Binding-site contacts:
Ligand atom O31 contacts residue GLN189 of chain 1.A at 3.4 Å.
Ligand atom C4 contacts residue ALA191 of chain 1.A at 3.8 Å (hydrophobic).
Ligand atom C14 contacts residue HIS164 of chain 1.A at 3.6 Å.
Ligand atom C30 contacts residue GLU166 of chain 1.A at 3.7 Å.
Ligand atom C3 contacts residue THR190 of chain 1.A at 3.4 Å.
Ligand atom O32 contacts residue MET165 of chain 1.A at 3.1 Å.
Ligand atom O8 contacts residue MET165 of chain 1.A at 3.5 Å.
Ligand atom O32 contacts residue GLU166 of chain 1.A at 2.9 Å (salt-bridge).
Ligand atom C4 contacts residue GLN189 of chain 1.A at 3.3 Å.
Ligand atom C17 contacts residue CYS145 of chain 1.A at 2.7 Å (hydrophobic).
Ligand atom C22 contacts residue HIS41 of chain 1.A at 3.8 Å.
Ligand atom O33 contacts residue CYS145 of chain 1.A at 2.6 Å (h-bond).
Ligand atom O33 contacts residue GLY143 of chain 1.A at 3.5 Å (h-bond).
Ligand atom C18 contacts residue CYS145 of chain 1.A at 3.0 Å (hydrophobic).
Ligand atom C6 contacts residue ALA191 of chain 1.A at 3.8 Å (hydrophobic).
Ligand atom C1 contacts residue GLN192 of chain 1.A at 3.6 Å.
Ligand atom C21 contacts residue HIS163 of chain 1.A at 3.5 Å.
Ligand atom C22 contacts residue CYS145 of chain 1.A at 1.8 Å (hydrophobic).
Ligand atom O33 contacts residue SER144 of chain 1.A at 3.5 Å (h-bond).
Ligand atom C2 contacts residue PRO168 of chain 1.A at 3.7 Å (hydrophobic).
Ligand atom C5 contacts residue ALA191 of chain 1.A at 3.7 Å (hydrophobic).
Ligand atom C21 contacts residue GLU166 of chain 1.A at 3.8 Å.
Ligand atom N16 contacts residue HIS164 of chain 1.A at 3.1 Å (h-bond).
Ligand atom C7 contacts residue THR190 of chain 1.A at 3.3 Å.
Ligand atom C26 contacts residue HIS41 of chain 1.A at 3.8 Å.
Ligand atom C4 contacts residue THR190 of chain 1.A at 3.4 Å.
Ligand atom C11 contacts residue GLU166 of chain 1.A at 3.8 Å.
Ligand atom N13 contacts residue GLN189 of chain 1.A at 3.0 Å (h-bond).
Ligand atom C11 contacts residue GLN189 of chain 1.A at 3.7 Å.
Ligand atom C20 contacts residue ASN142 of chain 1.A at 3.5 Å.
Ligand atom N10 contacts residue GLU166 of chain 1.A at 3.0 Å (salt-bridge).
Ligand atom C1 contacts residue PRO168 of chain 1.A at 3.4 Å (hydrophobic).
Ligand atom N16 contacts residue CYS145 of chain 1.A at 3.0 Å (h-bond).
Ligand atom C3 contacts residue GLN192 of chain 1.A at 3.7 Å.
Ligand atom C15 contacts residue HIS164 of chain 1.A at 3.8 Å.
Ligand atom C24 contacts residue GLN189 of chain 1.A at 3.8 Å.
Ligand atom C32 contacts residue GLN189 of chain 1.A at 3.5 Å.
Ligand atom C2 contacts residue GLN192 of chain 1.A at 3.2 Å.
Ligand atom O8 contacts residue GLU166 of chain 1.A at 3.7 Å.
Ligand atom C9 contacts residue GLU166 of chain 1.A at 3.8 Å.

A protein and the small-molecule ligand that binds it are described below.
Small molecule (SMILES): CC(C)C[C@@H](CO)NC(=O)[C@H](CC(C)C)NC(=O)[C@H](CC(C)C)NC(=O)OCc1ccccc1

Sequence of chain 1.A:
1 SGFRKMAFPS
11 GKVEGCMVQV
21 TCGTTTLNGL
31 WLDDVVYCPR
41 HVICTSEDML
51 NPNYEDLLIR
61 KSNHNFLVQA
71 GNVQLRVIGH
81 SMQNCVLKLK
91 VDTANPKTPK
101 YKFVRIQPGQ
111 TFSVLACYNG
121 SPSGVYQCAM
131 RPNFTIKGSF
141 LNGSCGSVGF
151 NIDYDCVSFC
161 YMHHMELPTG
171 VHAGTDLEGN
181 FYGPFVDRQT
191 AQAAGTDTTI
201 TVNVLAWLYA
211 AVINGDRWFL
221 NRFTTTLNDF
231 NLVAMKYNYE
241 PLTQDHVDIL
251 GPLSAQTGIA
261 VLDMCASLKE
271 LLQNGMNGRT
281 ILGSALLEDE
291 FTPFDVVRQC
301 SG